A small-molecule ligand and the protein it binds are described below.
Small molecule (SMILES): Nc1nc(=O)c2ncn([C@@H]3O[C@H](CO[P](=O)(O)O[C@H]4[C@@H](O)[C@H](n5ccc(=O)[nH]c5=O)O[C@@H]4CO[P](=O)(O)O[C@H]4[C@@H](O)[C@H](n5cnc6c(N)ncnc65)O[C@@H]4COP(=O)=O)[C@@H](O[P](=O)(O)OC[C@H]4O[C@@H](n5ccc(=O)[nH]c5=O)[C@H](O)[C@@H]4O[P](=O)(O)OC[C@H]4O[C@@H](n5ccc(=O)[nH]c5=O)[C@H](O)[C@@H]4O[P](=O)(O)OC[C@H]4O[C@@H](n5ccc(=O)[nH]c5=O)[C@H](O)[C@@H]4O)[C@H]3O)c2[nH]1

Sequence of chain 1.L:
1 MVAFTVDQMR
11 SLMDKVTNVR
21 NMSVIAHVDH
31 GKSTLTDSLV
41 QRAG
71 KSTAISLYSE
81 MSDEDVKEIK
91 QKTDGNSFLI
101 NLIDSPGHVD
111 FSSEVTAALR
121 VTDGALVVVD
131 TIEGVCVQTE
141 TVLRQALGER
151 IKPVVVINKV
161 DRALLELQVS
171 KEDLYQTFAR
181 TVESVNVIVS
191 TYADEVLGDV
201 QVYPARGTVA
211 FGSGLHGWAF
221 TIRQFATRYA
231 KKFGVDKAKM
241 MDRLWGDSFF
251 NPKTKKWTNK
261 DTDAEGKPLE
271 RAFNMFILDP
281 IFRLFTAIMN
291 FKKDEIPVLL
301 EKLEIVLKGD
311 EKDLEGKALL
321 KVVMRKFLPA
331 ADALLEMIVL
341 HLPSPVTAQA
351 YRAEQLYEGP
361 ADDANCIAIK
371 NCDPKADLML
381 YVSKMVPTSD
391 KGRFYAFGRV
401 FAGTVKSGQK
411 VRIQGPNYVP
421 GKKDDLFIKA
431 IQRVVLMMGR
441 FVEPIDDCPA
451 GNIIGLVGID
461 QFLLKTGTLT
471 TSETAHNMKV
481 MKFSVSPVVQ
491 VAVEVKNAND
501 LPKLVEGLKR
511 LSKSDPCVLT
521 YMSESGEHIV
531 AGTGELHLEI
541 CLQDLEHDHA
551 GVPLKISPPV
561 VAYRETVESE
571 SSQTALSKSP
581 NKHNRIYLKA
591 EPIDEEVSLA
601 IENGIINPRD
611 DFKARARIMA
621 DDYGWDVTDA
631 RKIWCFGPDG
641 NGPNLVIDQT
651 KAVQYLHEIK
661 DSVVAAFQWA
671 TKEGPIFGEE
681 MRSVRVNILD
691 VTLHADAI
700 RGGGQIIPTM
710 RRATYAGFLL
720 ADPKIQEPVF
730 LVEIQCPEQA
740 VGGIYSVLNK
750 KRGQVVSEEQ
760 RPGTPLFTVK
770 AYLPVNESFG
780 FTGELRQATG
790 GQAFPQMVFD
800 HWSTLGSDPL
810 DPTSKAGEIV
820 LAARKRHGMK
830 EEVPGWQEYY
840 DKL

Binding-site contacts:
Ligand atom O3' contacts residue ILE698 of chain 1.L at 4.2 Å.
Ligand atom O2' contacts residue DDE699 of chain 1.L at 3.1 Å (h-bond).
Ligand atom C2' contacts residue DDE699 of chain 1.L at 3.7 Å.
Ligand atom N1 contacts residue DDE699 of chain 1.L at 4.4 Å.
Ligand atom C2' contacts residue MG1 of chain 1.OM at 3.9 Å.
Ligand atom O2 contacts residue DDE699 of chain 1.L at 2.7 Å (h-bond).
Ligand atom O2' contacts residue MG1 of chain 1.OM at 3.8 Å.
Ligand atom C1' contacts residue DDE699 of chain 1.L at 4.0 Å.
Ligand atom O3' contacts residue DDE699 of chain 1.L at 4.5 Å.
Ligand atom C5' contacts residue DDE699 of chain 1.L at 4.1 Å.
Ligand atom O3' contacts residue MG1 of chain 1.OM at 4.4 Å.
Ligand atom C3' contacts residue MG1 of chain 1.OM at 3.8 Å.
Ligand atom C2 contacts residue DDE699 of chain 1.L at 3.8 Å.
Ligand atom C4' contacts residue DDE699 of chain 1.L at 3.5 Å.
Ligand atom O4' contacts residue DDE699 of chain 1.L at 3.4 Å (h-bond).